Binding-site contacts:
Ligand atom C5 contacts residue ASN138 of chain 1.A at 3.8 Å.
Ligand atom C3 contacts residue ASN138 of chain 1.A at 3.9 Å.
Ligand atom C8 contacts residue THR136 of chain 1.A at 3.9 Å.
Ligand atom C8 contacts residue ASN138 of chain 1.A at 3.8 Å.
Ligand atom O7 contacts residue ASN137 of chain 1.A at 4.1 Å.
Ligand atom C7 contacts residue ASN138 of chain 1.A at 3.4 Å.
Ligand atom C4 contacts residue ASN138 of chain 1.A at 4.4 Å.
Ligand atom O7 contacts residue ASN138 of chain 1.A at 3.2 Å (h-bond).
Ligand atom C1 contacts residue ASN138 of chain 1.A at 1.5 Å.
Ligand atom C2 contacts residue ASN138 of chain 1.A at 2.5 Å.
Ligand atom O7 contacts residue THR136 of chain 1.A at 4.2 Å.
Ligand atom O5 contacts residue ASN138 of chain 1.A at 2.5 Å (h-bond).
Ligand atom N2 contacts residue ASN138 of chain 1.A at 3.0 Å (h-bond).

Sequence of chain 1.A:
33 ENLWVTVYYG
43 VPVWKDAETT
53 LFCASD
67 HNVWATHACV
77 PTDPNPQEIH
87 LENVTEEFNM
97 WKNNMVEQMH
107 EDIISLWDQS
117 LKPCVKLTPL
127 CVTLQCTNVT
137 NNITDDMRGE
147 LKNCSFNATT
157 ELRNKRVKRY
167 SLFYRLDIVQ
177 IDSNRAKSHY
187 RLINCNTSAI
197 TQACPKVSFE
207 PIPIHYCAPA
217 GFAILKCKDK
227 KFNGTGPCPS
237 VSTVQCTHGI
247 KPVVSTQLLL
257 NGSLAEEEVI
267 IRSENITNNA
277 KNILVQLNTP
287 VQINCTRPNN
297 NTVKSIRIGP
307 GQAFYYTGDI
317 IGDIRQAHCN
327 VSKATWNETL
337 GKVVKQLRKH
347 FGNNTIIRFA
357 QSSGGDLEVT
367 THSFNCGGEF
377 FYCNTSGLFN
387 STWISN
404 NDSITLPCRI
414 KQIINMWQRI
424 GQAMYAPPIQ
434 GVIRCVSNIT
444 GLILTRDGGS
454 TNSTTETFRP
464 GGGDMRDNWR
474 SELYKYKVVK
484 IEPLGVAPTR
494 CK

This protein binds this small molecule.
Small molecule (SMILES): CC(=O)N[C@@H]1[C@@H](O)[C@H](O)[C@@H](CO)O[C@H]1O